Sequence of chain 2.B:
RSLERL

A protein and the small-molecule ligand that binds it are described below.
Small molecule (SMILES): [H]/N=C(/N)c1cc2cccc(-c3ccc(C)c(N)n3)c2s1

Binding-site contacts:
Ligand atom C05 contacts residue GLU44 of chain 2.A at 4.3 Å.
Ligand atom C09 contacts residue ASN47 of chain 2.A at 4.0 Å.
Ligand atom C18 contacts residue LEU48 of chain 2.A at 4.4 Å (hydrophobic).
Ligand atom N08 contacts residue GLU44 of chain 2.A at 3.6 Å.
Ligand atom C02 contacts residue GLU44 of chain 2.A at 3.7 Å.
Ligand atom C13 contacts residue ASN47 of chain 2.A at 3.5 Å.
Ligand atom N06 contacts residue GLU44 of chain 2.A at 4.1 Å.
Ligand atom N19 contacts residue GLU19 of chain 2.A at 2.9 Å (salt-bridge).
Ligand atom C03 contacts residue CSO43 of chain 2.A at 3.4 Å.
Ligand atom N19 contacts residue LEU48 of chain 2.A at 3.5 Å.
Ligand atom C05 contacts residue CSO43 of chain 2.A at 4.3 Å.
Ligand atom C07 contacts residue GLU44 of chain 2.A at 3.8 Å.
Ligand atom S15 contacts residue GLU44 of chain 2.A at 4.5 Å.
Ligand atom C04 contacts residue GLU44 of chain 2.A at 4.0 Å.
Ligand atom S15 contacts residue ASN47 of chain 2.A at 4.3 Å.
Ligand atom C01 contacts residue GLU44 of chain 2.A at 3.9 Å.
Ligand atom C12 contacts residue LEU10 of chain 2.B at 4.5 Å (hydrophobic).
Ligand atom N20 contacts residue VAL51 of chain 2.A at 3.5 Å.
Ligand atom C11 contacts residue ASN47 of chain 2.A at 3.5 Å.
Ligand atom C04 contacts residue CSO43 of chain 2.A at 3.1 Å.
Ligand atom C16 contacts residue ASN47 of chain 2.A at 4.3 Å.
Ligand atom C10 contacts residue ASN47 of chain 2.A at 3.7 Å.
Ligand atom C18 contacts residue GLU19 of chain 2.A at 3.5 Å.
Ligand atom C12 contacts residue ASN47 of chain 2.A at 3.3 Å.
Ligand atom C03 contacts residue GLU44 of chain 2.A at 4.0 Å.
Ligand atom C18 contacts residue VAL51 of chain 2.A at 4.2 Å (hydrophobic).
Ligand atom N20 contacts residue GLU19 of chain 2.A at 2.5 Å (salt-bridge).
Ligand atom C17 contacts residue VAL51 of chain 2.A at 4.2 Å (hydrophobic).
Ligand atom C14 contacts residue ASN47 of chain 2.A at 3.7 Å.
Ligand atom C17 contacts residue ASN47 of chain 2.A at 3.9 Å.

Sequence of chain 2.A:
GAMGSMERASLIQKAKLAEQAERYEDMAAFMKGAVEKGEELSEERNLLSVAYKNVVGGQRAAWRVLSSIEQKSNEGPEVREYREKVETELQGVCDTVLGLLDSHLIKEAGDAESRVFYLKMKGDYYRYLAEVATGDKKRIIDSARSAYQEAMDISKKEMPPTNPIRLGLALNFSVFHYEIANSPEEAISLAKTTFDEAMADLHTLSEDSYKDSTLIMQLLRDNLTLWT